Sequence of chain 1.A:
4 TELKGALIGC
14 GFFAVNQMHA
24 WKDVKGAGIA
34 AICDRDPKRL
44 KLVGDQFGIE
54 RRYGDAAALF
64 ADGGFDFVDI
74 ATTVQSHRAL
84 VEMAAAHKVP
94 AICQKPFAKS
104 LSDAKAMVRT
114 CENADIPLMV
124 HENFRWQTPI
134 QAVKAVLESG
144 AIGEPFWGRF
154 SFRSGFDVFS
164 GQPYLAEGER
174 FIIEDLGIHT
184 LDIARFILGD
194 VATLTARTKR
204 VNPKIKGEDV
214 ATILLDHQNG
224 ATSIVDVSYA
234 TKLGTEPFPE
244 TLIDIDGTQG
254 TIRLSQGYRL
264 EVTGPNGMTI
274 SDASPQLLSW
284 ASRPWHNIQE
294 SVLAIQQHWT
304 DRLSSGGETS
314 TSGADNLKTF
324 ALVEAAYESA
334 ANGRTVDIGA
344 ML

Binding-site contacts:
Ligand atom O1 contacts residue ASP178 of chain 1.A at 2.7 Å (salt-bridge).
Ligand atom CG1 contacts residue ILE291 of chain 1.A at 4.4 Å (hydrophobic).
Ligand atom OXT contacts residue HIS182 of chain 1.A at 2.7 Å (h-bond).
Ligand atom CA contacts residue ASP178 of chain 1.A at 4.0 Å.
Ligand atom O2 contacts residue ASP178 of chain 1.A at 2.8 Å (salt-bridge).
Ligand atom C contacts residue LYS98 of chain 1.A at 4.0 Å.
Ligand atom OXT contacts residue LYS98 of chain 1.A at 2.8 Å (salt-bridge).
Ligand atom CB contacts residue TYR232 of chain 1.A at 3.6 Å (hydrophobic).
Ligand atom CG1 contacts residue PHE241 of chain 1.A at 4.2 Å (hydrophobic).
Ligand atom O contacts residue HIS182 of chain 1.A at 3.4 Å (h-bond).
Ligand atom OXT contacts residue NAD1 of chain 1.C at 3.6 Å.
Ligand atom CG2 contacts residue TRP288 of chain 1.A at 4.1 Å (hydrophobic).
Ligand atom OXT contacts residue ASP178 of chain 1.A at 3.5 Å (salt-bridge).
Ligand atom O contacts residue PHE127 of chain 1.A at 3.6 Å.
Ligand atom CG2 contacts residue ASP178 of chain 1.A at 4.2 Å.
Ligand atom O2 contacts residue NAD1 of chain 1.C at 3.7 Å.
Ligand atom O contacts residue NAD1 of chain 1.C at 2.6 Å (h-bond).
Ligand atom CB contacts residue ASP178 of chain 1.A at 3.9 Å.
Ligand atom CB contacts residue GLN165 of chain 1.A at 4.2 Å.
Ligand atom CG2 contacts residue TYR232 of chain 1.A at 3.5 Å (hydrophobic).
Ligand atom CG2 contacts residue PHE241 of chain 1.A at 4.2 Å (hydrophobic).
Ligand atom CA contacts residue NAD1 of chain 1.C at 3.6 Å.
Ligand atom O2 contacts residue GLN165 of chain 1.A at 2.8 Å (h-bond).
Ligand atom CG2 contacts residue VAL161 of chain 1.A at 3.5 Å (hydrophobic).
Ligand atom CG1 contacts residue TYR232 of chain 1.A at 3.6 Å (hydrophobic).
Ligand atom CA contacts residue GLN165 of chain 1.A at 3.7 Å.
Ligand atom C contacts residue HIS182 of chain 1.A at 3.4 Å.
Ligand atom O2 contacts residue LYS98 of chain 1.A at 4.0 Å.
Ligand atom O1 contacts residue TYR232 of chain 1.A at 3.2 Å (h-bond).
Ligand atom O1 contacts residue LEU179 of chain 1.A at 4.3 Å.
Ligand atom CG2 contacts residue GLN165 of chain 1.A at 3.3 Å.
Ligand atom O contacts residue ILE291 of chain 1.A at 4.4 Å.
Ligand atom C contacts residue NAD1 of chain 1.C at 3.3 Å.
Ligand atom C contacts residue ASP178 of chain 1.A at 4.3 Å.
Ligand atom CG1 contacts residue PHE127 of chain 1.A at 4.2 Å (hydrophobic).

A protein and the small-molecule ligand that binds it are described below.
Small molecule (SMILES): CC(C)(O)[C@H](O)C(=O)O